The protein below binds the small molecule below.
Small molecule (SMILES): CC(=O)N[C@@H]1[C@@H](O)[C@H](O)[C@@H](CO)O[C@H]1O

Binding-site contacts:
Ligand atom C4 contacts residue ILE214 of chain 1.A at 3.8 Å (hydrophobic).
Ligand atom C7 contacts residue ASN196 of chain 1.A at 4.0 Å.
Ligand atom C2 contacts residue ASN196 of chain 1.A at 2.4 Å.
Ligand atom O4 contacts residue ILE214 of chain 1.A at 3.7 Å.
Ligand atom O5 contacts residue LEU210 of chain 1.A at 4.4 Å.
Ligand atom N2 contacts residue PRO195 of chain 1.A at 4.0 Å.
Ligand atom O3 contacts residue LYS226 of chain 1.A at 4.5 Å.
Ligand atom C8 contacts residue PRO195 of chain 1.A at 4.2 Å (hydrophobic).
Ligand atom O3 contacts residue ILE214 of chain 1.A at 4.2 Å.
Ligand atom N2 contacts residue ASN196 of chain 1.A at 3.0 Å (h-bond).
Ligand atom O5 contacts residue ASN196 of chain 1.A at 2.3 Å (h-bond).
Ligand atom O7 contacts residue PRO195 of chain 1.A at 3.2 Å.
Ligand atom C7 contacts residue PRO195 of chain 1.A at 3.7 Å (hydrophobic).
Ligand atom C5 contacts residue ASN196 of chain 1.A at 3.6 Å.
Ligand atom C2 contacts residue PRO195 of chain 1.A at 4.0 Å (hydrophobic).
Ligand atom C1 contacts residue ASN196 of chain 1.A at 1.4 Å.
Ligand atom C4 contacts residue ASN196 of chain 1.A at 4.2 Å.
Ligand atom O5 contacts residue GLN163 of chain 1.A at 4.3 Å.
Ligand atom C3 contacts residue ASN196 of chain 1.A at 3.8 Å.

Sequence of chain 1.A:
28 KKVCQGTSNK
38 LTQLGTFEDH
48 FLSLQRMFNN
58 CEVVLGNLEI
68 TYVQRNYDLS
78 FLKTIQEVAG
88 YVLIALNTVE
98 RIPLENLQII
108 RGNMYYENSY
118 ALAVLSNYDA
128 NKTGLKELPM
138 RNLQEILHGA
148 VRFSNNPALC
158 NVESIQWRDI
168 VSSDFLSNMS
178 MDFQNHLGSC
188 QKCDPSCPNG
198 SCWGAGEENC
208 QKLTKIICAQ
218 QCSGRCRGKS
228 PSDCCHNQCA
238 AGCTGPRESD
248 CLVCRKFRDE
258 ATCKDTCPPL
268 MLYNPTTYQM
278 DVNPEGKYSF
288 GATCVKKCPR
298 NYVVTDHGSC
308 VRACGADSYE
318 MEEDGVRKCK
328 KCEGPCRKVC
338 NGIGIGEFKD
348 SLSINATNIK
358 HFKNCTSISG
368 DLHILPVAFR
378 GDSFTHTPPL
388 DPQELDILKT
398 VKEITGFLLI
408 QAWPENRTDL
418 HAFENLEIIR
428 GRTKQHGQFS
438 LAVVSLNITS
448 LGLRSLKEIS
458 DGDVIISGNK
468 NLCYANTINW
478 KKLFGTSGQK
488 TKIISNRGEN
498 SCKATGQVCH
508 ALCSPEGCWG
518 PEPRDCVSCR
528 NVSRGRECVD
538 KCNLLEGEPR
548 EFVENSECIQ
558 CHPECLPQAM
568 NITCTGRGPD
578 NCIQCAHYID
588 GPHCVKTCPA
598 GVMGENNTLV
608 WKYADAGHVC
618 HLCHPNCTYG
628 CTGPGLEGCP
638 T